Sequence of chain 1.B:
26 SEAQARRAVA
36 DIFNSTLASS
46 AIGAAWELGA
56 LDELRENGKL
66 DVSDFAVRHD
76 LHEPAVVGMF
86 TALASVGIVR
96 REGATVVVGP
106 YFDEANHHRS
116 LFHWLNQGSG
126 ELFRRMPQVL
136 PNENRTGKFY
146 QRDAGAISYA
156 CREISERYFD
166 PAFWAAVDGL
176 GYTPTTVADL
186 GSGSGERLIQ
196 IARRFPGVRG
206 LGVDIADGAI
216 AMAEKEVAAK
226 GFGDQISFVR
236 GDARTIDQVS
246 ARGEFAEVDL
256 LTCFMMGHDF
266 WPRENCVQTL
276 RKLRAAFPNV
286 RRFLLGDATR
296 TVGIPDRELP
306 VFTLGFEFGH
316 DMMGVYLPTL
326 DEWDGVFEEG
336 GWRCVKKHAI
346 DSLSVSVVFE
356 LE

A protein and the small-molecule ligand that binds it are described below.
Small molecule (SMILES): O=C(O)[C@H](O)Cc1ccccc1

Binding-site contacts:
Ligand atom CE2 contacts residue LYS341 of chain 1.B at 4.5 Å.
Ligand atom OA contacts residue ASP329 of chain 1.B at 3.1 Å (salt-bridge).
Ligand atom OA contacts residue LYS342 of chain 1.B at 4.3 Å.
Ligand atom CD1 contacts residue CYS339 of chain 1.B at 3.6 Å (hydrophobic).
Ligand atom CB contacts residue PHE354 of chain 1.B at 4.5 Å (hydrophobic).
Ligand atom CB contacts residue CYS339 of chain 1.B at 1.7 Å (hydrophobic).
Ligand atom CA contacts residue CYS339 of chain 1.B at 3.0 Å (hydrophobic).
Ligand atom CA contacts residue PHE354 of chain 1.B at 4.2 Å (hydrophobic).
Ligand atom CD2 contacts residue VAL340 of chain 1.B at 4.1 Å (hydrophobic).
Ligand atom OXT contacts residue ASP329 of chain 1.B at 3.2 Å (salt-bridge).
Ligand atom OXT contacts residue LYS342 of chain 1.B at 3.4 Å (salt-bridge).
Ligand atom CG contacts residue CYS339 of chain 1.B at 2.8 Å (hydrophobic).
Ligand atom O contacts residue ASP329 of chain 1.B at 3.7 Å.
Ligand atom CA contacts residue ASP329 of chain 1.B at 3.6 Å.
Ligand atom CB contacts residue LYS342 of chain 1.B at 4.5 Å.
Ligand atom CE2 contacts residue CYS339 of chain 1.B at 4.0 Å (hydrophobic).
Ligand atom OA contacts residue PHE332 of chain 1.B at 3.7 Å.
Ligand atom CD2 contacts residue CYS339 of chain 1.B at 3.3 Å (hydrophobic).
Ligand atom C contacts residue ASP329 of chain 1.B at 3.2 Å.
Ligand atom OA contacts residue PHE354 of chain 1.B at 3.6 Å.
Ligand atom CZ contacts residue CYS339 of chain 1.B at 4.1 Å (hydrophobic).
Ligand atom CA contacts residue LYS342 of chain 1.B at 3.9 Å.
Ligand atom CE1 contacts residue CYS339 of chain 1.B at 3.9 Å (hydrophobic).
Ligand atom CD2 contacts residue LYS342 of chain 1.B at 4.1 Å.
Ligand atom CE2 contacts residue VAL340 of chain 1.B at 3.8 Å (hydrophobic).
Ligand atom OA contacts residue CYS339 of chain 1.B at 3.3 Å (h-bond).
Ligand atom CD2 contacts residue LYS341 of chain 1.B at 4.1 Å.
Ligand atom C contacts residue LYS342 of chain 1.B at 4.2 Å.
Ligand atom C contacts residue CYS339 of chain 1.B at 4.4 Å (hydrophobic).